Binding-site contacts:
Ligand atom OD1 contacts residue GLY667 of chain 7.X at 3.3 Å (h-bond).
Ligand atom CG contacts residue ASN634 of chain 7.X at 3.9 Å.
Ligand atom CB contacts residue ASN47 of chain 7.V at 3.7 Å.
Ligand atom O contacts residue ARG46 of chain 7.V at 3.9 Å.
Ligand atom O contacts residue ASN634 of chain 7.X at 3.0 Å (h-bond).
Ligand atom O contacts residue ALA874 of chain 7.X at 3.7 Å.
Ligand atom CD1 contacts residue ARG46 of chain 7.V at 3.9 Å.
Ligand atom N contacts residue ARG46 of chain 7.V at 3.9 Å.
Ligand atom CD1 contacts residue SER21 of chain 7.V at 3.4 Å.
Ligand atom CB contacts residue PHE913 of chain 7.X at 3.9 Å (hydrophobic).
Ligand atom OG contacts residue ARG46 of chain 7.V at 3.2 Å.
Ligand atom OD1 contacts residue ASN634 of chain 7.X at 3.2 Å (h-bond).
Ligand atom N contacts residue GLY42 of chain 7.V at 3.5 Å (h-bond).
Ligand atom CD1 contacts residue ARG666 of chain 7.X at 3.9 Å.
Ligand atom OD2 contacts residue GLU911 of chain 7.X at 3.4 Å (salt-bridge).
Ligand atom CG2 contacts residue TYR636 of chain 7.X at 3.8 Å (hydrophobic).
Ligand atom CB contacts residue ALA874 of chain 7.X at 3.9 Å (hydrophobic).
Ligand atom ND2 contacts residue THR49 of chain 7.V at 3.9 Å.
Ligand atom C contacts residue ASN634 of chain 7.X at 3.8 Å.
Ligand atom O contacts residue GLY42 of chain 7.V at 3.5 Å.
Ligand atom OD2 contacts residue PRO864 of chain 7.X at 3.6 Å.
Ligand atom CA contacts residue ARG666 of chain 7.X at 3.6 Å.
Ligand atom OD1 contacts residue ARG666 of chain 7.X at 3.7 Å.
Ligand atom CB contacts residue GLU911 of chain 7.X at 3.6 Å.
Ligand atom CD2 contacts residue ALA20 of chain 7.V at 3.8 Å (hydrophobic).
Ligand atom CG contacts residue GLY667 of chain 7.X at 3.7 Å.
Ligand atom CG contacts residue GLU911 of chain 7.X at 3.5 Å.
Ligand atom CB contacts residue GLY42 of chain 7.V at 3.7 Å.
Ligand atom N contacts residue GLY873 of chain 7.X at 3.8 Å.
Ligand atom O contacts residue ASN43 of chain 7.V at 3.6 Å.
Ligand atom C contacts residue ARG666 of chain 7.X at 3.7 Å.
Ligand atom N contacts residue ARG666 of chain 7.X at 3.4 Å.
Ligand atom N contacts residue SER871 of chain 7.X at 3.6 Å.
Ligand atom CE1 contacts residue ARG46 of chain 7.V at 3.7 Å.
Ligand atom CD1 contacts residue ARG33 of chain 7.V at 3.8 Å.
Ligand atom CB contacts residue ARG666 of chain 7.X at 3.9 Å.
Ligand atom N contacts residue ALA874 of chain 7.X at 3.8 Å.
Ligand atom OD2 contacts residue GLY667 of chain 7.X at 3.7 Å.
Ligand atom OG contacts residue PHE45 of chain 7.V at 3.3 Å (h-bond).
Ligand atom N contacts residue ARG666 of chain 7.X at 3.4 Å (salt-bridge).

Sequence of chain 7.X:
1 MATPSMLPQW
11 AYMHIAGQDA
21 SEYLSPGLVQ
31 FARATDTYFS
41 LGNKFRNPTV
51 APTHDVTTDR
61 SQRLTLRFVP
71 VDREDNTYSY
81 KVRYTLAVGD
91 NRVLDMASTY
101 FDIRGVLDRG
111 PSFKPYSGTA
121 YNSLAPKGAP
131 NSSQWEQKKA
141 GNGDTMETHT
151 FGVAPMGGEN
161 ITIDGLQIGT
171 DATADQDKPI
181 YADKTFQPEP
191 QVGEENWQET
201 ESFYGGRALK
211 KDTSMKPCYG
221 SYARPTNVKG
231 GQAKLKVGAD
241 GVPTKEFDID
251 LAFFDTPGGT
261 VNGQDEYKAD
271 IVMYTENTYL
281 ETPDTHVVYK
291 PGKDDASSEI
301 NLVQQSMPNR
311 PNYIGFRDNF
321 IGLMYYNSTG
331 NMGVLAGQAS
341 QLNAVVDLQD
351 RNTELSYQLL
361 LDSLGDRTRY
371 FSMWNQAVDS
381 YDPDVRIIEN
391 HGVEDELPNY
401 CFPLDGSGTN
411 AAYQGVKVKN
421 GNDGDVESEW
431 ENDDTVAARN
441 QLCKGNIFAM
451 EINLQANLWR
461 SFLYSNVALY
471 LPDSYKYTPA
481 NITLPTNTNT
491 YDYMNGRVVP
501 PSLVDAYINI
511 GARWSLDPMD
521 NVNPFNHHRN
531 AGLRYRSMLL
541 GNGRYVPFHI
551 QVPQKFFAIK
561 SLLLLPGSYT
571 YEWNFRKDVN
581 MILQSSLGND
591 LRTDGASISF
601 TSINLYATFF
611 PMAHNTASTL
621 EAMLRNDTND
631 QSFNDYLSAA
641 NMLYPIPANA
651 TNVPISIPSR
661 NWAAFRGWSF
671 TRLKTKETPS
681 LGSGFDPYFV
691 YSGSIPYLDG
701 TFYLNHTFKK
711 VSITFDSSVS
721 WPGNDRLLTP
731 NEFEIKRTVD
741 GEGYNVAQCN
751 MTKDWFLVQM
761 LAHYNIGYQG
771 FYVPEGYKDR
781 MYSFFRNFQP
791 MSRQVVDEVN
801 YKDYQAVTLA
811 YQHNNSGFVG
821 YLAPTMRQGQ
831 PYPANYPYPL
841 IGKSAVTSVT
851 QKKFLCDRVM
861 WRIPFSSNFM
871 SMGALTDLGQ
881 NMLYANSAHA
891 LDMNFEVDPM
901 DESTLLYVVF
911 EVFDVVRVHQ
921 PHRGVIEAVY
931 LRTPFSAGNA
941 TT

Sequence of chain 7.V:
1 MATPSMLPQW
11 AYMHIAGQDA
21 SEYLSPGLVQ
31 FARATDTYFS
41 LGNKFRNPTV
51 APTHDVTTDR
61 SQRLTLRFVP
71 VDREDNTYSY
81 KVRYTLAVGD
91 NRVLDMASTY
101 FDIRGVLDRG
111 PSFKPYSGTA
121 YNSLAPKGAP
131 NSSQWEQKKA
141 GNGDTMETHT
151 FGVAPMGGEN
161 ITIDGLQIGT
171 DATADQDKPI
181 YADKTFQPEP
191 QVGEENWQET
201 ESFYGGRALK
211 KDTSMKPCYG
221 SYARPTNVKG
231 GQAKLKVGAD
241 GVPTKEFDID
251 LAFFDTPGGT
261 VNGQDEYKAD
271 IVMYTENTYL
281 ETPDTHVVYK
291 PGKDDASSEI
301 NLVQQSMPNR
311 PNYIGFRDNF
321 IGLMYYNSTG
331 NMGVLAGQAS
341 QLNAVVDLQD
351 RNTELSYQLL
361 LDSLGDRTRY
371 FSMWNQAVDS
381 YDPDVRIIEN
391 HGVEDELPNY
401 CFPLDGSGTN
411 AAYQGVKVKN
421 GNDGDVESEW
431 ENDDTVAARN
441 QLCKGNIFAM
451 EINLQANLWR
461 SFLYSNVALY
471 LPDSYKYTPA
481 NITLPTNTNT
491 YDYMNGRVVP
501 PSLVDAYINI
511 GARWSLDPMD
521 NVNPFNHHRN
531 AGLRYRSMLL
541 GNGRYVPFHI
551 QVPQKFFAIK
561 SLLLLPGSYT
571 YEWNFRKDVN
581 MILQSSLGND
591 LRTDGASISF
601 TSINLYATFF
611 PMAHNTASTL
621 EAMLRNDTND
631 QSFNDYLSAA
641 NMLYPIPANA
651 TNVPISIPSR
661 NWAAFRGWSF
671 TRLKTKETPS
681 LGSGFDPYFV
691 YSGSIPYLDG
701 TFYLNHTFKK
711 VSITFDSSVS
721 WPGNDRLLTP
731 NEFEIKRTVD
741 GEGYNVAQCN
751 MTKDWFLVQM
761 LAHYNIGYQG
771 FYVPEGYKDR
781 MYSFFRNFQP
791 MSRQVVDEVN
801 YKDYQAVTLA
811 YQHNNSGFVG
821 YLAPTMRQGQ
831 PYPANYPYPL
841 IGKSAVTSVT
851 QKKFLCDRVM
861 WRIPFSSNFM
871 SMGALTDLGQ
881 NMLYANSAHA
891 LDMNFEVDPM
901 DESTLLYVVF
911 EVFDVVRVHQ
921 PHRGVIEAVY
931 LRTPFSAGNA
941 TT

This small molecule binds to this protein.
Small molecule (SMILES): CC[C@H](C)[C@H](NC(=O)[C@@H](N)CC(=O)O)C(=O)N[C@@H](CC(N)=O)C(=O)N[C@@H](Cc1ccccc1)C(=O)N[C@@H](CO)C(=O)N[C@@H](CO)C(=O)N[C@H](C=O)CC(C)C